A protein and the small-molecule ligand that binds it are described below.
Small molecule (SMILES): Cc1ccc2c(c1)C(=O)[C@]1(O)CCN(c3ccccc3)C1=N2

Sequence of chain 1.A:
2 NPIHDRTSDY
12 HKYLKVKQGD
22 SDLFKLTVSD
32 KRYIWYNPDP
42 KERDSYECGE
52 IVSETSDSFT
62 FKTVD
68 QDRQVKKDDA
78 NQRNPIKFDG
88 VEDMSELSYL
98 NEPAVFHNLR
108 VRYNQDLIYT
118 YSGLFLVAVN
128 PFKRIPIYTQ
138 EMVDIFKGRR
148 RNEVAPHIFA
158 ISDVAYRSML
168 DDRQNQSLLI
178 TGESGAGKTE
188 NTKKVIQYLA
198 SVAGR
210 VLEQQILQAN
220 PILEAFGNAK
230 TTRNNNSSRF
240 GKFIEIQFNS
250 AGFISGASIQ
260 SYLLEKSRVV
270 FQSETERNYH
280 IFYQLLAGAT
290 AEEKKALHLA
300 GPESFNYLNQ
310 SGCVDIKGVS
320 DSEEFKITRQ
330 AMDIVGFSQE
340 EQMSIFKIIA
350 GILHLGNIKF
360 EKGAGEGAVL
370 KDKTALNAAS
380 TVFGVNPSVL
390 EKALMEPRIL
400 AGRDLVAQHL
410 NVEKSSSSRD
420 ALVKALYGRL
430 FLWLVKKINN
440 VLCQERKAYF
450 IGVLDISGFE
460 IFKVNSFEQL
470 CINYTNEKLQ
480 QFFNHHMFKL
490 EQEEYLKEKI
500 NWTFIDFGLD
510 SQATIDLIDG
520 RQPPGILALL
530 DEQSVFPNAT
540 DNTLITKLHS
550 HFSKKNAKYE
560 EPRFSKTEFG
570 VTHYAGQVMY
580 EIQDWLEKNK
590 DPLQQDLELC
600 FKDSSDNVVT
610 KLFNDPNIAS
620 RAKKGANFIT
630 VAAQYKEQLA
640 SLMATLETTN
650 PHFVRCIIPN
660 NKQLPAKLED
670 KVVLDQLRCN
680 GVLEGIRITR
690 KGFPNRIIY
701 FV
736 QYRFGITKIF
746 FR

Binding-site contacts:
Ligand atom O1 contacts residue LEU262 of chain 1.A at 2.5 Å (h-bond).
Ligand atom C10 contacts residue TYR634 of chain 1.A at 3.6 Å (hydrophobic).
Ligand atom C8 contacts residue TYR634 of chain 1.A at 3.8 Å (hydrophobic).
Ligand atom C12 contacts residue LEU262 of chain 1.A at 3.6 Å (hydrophobic).
Ligand atom C7 contacts residue TYR261 of chain 1.A at 3.5 Å (hydrophobic).
Ligand atom C1 contacts residue ILE471 of chain 1.A at 3.8 Å (hydrophobic).
Ligand atom C3 contacts residue GLY240 of chain 1.A at 3.6 Å.
Ligand atom C9 contacts residue TYR261 of chain 1.A at 3.8 Å (hydrophobic).
Ligand atom O2 contacts residue GLY240 of chain 1.A at 3.4 Å.
Ligand atom C18 contacts residue LEU641 of chain 1.A at 3.6 Å (hydrophobic).
Ligand atom C6 contacts residue TYR261 of chain 1.A at 3.6 Å (hydrophobic).
Ligand atom C5 contacts residue TYR261 of chain 1.A at 3.6 Å (hydrophobic).
Ligand atom C9 contacts residue GLN637 of chain 1.A at 3.6 Å.
Ligand atom O1 contacts residue GLY240 of chain 1.A at 2.8 Å (h-bond).
Ligand atom C13 contacts residue LEU262 of chain 1.A at 3.8 Å (hydrophobic).
Ligand atom C1 contacts residue ARG238 of chain 1.A at 3.7 Å.
Ligand atom C18 contacts residue TYR261 of chain 1.A at 3.6 Å (hydrophobic).
Ligand atom C14 contacts residue LEU262 of chain 1.A at 3.8 Å (hydrophobic).
Ligand atom N2 contacts residue TYR634 of chain 1.A at 3.7 Å.
Ligand atom O1 contacts residue TYR261 of chain 1.A at 3.4 Å.
Ligand atom C16 contacts residue GLU467 of chain 1.A at 3.5 Å.
Ligand atom O1 contacts residue PHE239 of chain 1.A at 3.5 Å.
Ligand atom O2 contacts residue SER456 of chain 1.A at 3.2 Å (h-bond).
Ligand atom N1 contacts residue LEU262 of chain 1.A at 3.1 Å (h-bond).
Ligand atom C10 contacts residue TYR261 of chain 1.A at 3.7 Å (hydrophobic).
Ligand atom C13 contacts residue CYS470 of chain 1.A at 3.6 Å (hydrophobic).
Ligand atom C17 contacts residue LEU263 of chain 1.A at 3.7 Å (hydrophobic).
Ligand atom C4 contacts residue GLY240 of chain 1.A at 3.7 Å.
Ligand atom C11 contacts residue LEU262 of chain 1.A at 3.4 Å (hydrophobic).
Ligand atom C16 contacts residue LEU263 of chain 1.A at 3.7 Å (hydrophobic).
Ligand atom C1 contacts residue LEU262 of chain 1.A at 3.2 Å (hydrophobic).
Ligand atom C9 contacts residue TYR634 of chain 1.A at 3.2 Å (hydrophobic).
Ligand atom C3 contacts residue LEU262 of chain 1.A at 3.3 Å (hydrophobic).
Ligand atom N2 contacts residue LEU262 of chain 1.A at 3.7 Å.
Ligand atom C6 contacts residue THR474 of chain 1.A at 3.7 Å.
Ligand atom C14 contacts residue CYS470 of chain 1.A at 3.7 Å (hydrophobic).
Ligand atom C8 contacts residue TYR261 of chain 1.A at 3.9 Å (hydrophobic).
Ligand atom C17 contacts residue LEU262 of chain 1.A at 3.7 Å (hydrophobic).
Ligand atom C2 contacts residue SER456 of chain 1.A at 3.1 Å.
Ligand atom C2 contacts residue LEU262 of chain 1.A at 3.7 Å (hydrophobic).